Sequence of chain 1.A:
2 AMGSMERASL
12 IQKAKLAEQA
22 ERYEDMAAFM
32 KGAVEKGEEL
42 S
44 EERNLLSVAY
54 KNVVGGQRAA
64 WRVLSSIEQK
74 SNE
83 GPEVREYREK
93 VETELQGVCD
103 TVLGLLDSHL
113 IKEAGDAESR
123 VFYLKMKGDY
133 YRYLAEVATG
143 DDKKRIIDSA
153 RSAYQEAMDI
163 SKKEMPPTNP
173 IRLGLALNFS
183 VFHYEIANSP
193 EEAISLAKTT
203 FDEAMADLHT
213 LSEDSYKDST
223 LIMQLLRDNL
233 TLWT

A small-molecule ligand and the protein it binds are described below.
Small molecule (SMILES): CC[C@H](C)[C@H](NC(=O)[C@H](COP(=O)(O)O)NC(=O)CNC(=O)[C@H](C)N)C(=O)N1C=CC[C@H]1C(=O)NCC(=O)N[C@@H](CCCN=C(N)N)C(=O)N[C@@H](C)C(=O)N[C@@H](CO)C(=O)O

Binding-site contacts:
Ligand atom C contacts residue ASN55 of chain 1.A at 3.5 Å.
Ligand atom O contacts residue VAL51 of chain 1.A at 3.6 Å.
Ligand atom O contacts residue VAL51 of chain 1.A at 3.6 Å.
Ligand atom CB contacts residue ASN55 of chain 1.A at 3.4 Å.
Ligand atom C contacts residue ASN180 of chain 1.A at 3.6 Å.
Ligand atom NH1 contacts residue GLY58 of chain 1.A at 3.6 Å.
Ligand atom CB contacts residue ASN180 of chain 1.A at 3.2 Å.
Ligand atom CA contacts residue GLU19 of chain 1.A at 3.7 Å.
Ligand atom O contacts residue ASN55 of chain 1.A at 2.9 Å (h-bond).
Ligand atom NE contacts residue ASN55 of chain 1.A at 3.2 Å (h-bond).
Ligand atom N contacts residue LEU234 of chain 1.A at 3.4 Å.
Ligand atom C contacts residue GLU19 of chain 1.A at 3.6 Å.
Ligand atom CA contacts residue ASN231 of chain 1.A at 3.5 Å.
Ligand atom CG1 contacts residue LEU179 of chain 1.A at 3.7 Å (hydrophobic).
Ligand atom N contacts residue ASN231 of chain 1.A at 2.8 Å (h-bond).
Ligand atom NH2 contacts residue ASN55 of chain 1.A at 3.5 Å (h-bond).
Ligand atom O contacts residue VAL183 of chain 1.A at 3.6 Å.
Ligand atom CB contacts residue TRP235 of chain 1.A at 3.3 Å (hydrophobic).
Ligand atom CG2 contacts residue UVB1 of chain 1.C at 3.6 Å.
Ligand atom N contacts residue GLU19 of chain 1.A at 2.7 Å (salt-bridge).
Ligand atom P contacts residue ARG61 of chain 1.A at 3.6 Å.
Ligand atom C contacts residue ASN231 of chain 1.A at 3.6 Å.
Ligand atom O3P contacts residue ARG134 of chain 1.A at 2.9 Å (salt-bridge).
Ligand atom CG1 contacts residue ASN180 of chain 1.A at 3.7 Å.
Ligand atom CD1 contacts residue GLY176 of chain 1.A at 3.6 Å.
Ligand atom CA contacts residue ASN55 of chain 1.A at 3.4 Å.
Ligand atom CB contacts residue GLU19 of chain 1.A at 3.2 Å.
Ligand atom O2P contacts residue ARG61 of chain 1.A at 2.9 Å (salt-bridge).
Ligand atom O3P contacts residue TYR135 of chain 1.A at 2.5 Å (h-bond).
Ligand atom O contacts residue LYS54 of chain 1.A at 3.6 Å.
Ligand atom O contacts residue GLU187 of chain 1.A at 3.1 Å (salt-bridge).
Ligand atom O1P contacts residue ARG134 of chain 1.A at 2.8 Å (salt-bridge).
Ligand atom N contacts residue ASN180 of chain 1.A at 2.9 Å (h-bond).
Ligand atom N contacts residue LEU179 of chain 1.A at 3.5 Å.
Ligand atom CB contacts residue GLU187 of chain 1.A at 3.1 Å.
Ligand atom O1P contacts residue ARG61 of chain 1.A at 2.9 Å (salt-bridge).
Ligand atom CA contacts residue GLU19 of chain 1.A at 3.5 Å.
Ligand atom OG contacts residue GLU19 of chain 1.A at 2.5 Å (salt-bridge).
Ligand atom O contacts residue ASN231 of chain 1.A at 2.9 Å (h-bond).
Ligand atom CA contacts residue ASN180 of chain 1.A at 3.4 Å.